This protein binds this small molecule.
Small molecule (SMILES): NCCOP(=O)(O)O

Sequence of chain 1.A:
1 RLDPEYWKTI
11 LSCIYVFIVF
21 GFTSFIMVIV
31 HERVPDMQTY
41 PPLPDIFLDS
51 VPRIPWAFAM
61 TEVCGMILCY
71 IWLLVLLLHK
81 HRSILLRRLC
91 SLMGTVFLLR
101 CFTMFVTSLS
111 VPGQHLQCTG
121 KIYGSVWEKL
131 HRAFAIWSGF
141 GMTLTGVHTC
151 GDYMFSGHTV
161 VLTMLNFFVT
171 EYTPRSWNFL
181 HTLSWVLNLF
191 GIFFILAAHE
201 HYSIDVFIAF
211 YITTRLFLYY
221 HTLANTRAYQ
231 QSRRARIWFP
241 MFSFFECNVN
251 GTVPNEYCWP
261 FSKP

Binding-site contacts:
Ligand atom P contacts residue VAL147 of chain 1.A at 4.3 Å.
Ligand atom O3 contacts residue ARG132 of chain 1.A at 3.2 Å.
Ligand atom O1 contacts residue ARG132 of chain 1.A at 3.2 Å.
Ligand atom CA contacts residue ILE136 of chain 1.A at 3.7 Å (hydrophobic).
Ligand atom O4 contacts residue ILE136 of chain 1.A at 4.2 Å.
Ligand atom O2 contacts residue VAL147 of chain 1.A at 3.1 Å (h-bond).
Ligand atom P contacts residue ARG132 of chain 1.A at 3.8 Å.
Ligand atom CB contacts residue CYS150 of chain 1.A at 3.7 Å (hydrophobic).
Ligand atom O1 contacts residue ILE136 of chain 1.A at 3.4 Å.
Ligand atom O2 contacts residue THR149 of chain 1.A at 3.8 Å.
Ligand atom N contacts residue CYS150 of chain 1.A at 3.8 Å.
Ligand atom N contacts residue MET27 of chain 1.A at 3.8 Å.
Ligand atom N contacts residue GLY151 of chain 1.A at 3.7 Å.
Ligand atom CA contacts residue VAL147 of chain 1.A at 4.0 Å (hydrophobic).